The protein below binds the small molecule below.
Small molecule (SMILES): CN(C)Cc1cccc(NCc2ccc3ccc(N)nc3c2)c1

Binding-site contacts:
Ligand atom N02 contacts residue HEM1 of chain 1.C at 3.7 Å.
Ligand atom C13 contacts residue ARG185 of chain 1.A at 4.0 Å.
Ligand atom C04 contacts residue HEM1 of chain 1.C at 3.2 Å.
Ligand atom C03 contacts residue HEM1 of chain 1.C at 3.0 Å.
Ligand atom C23 contacts residue VAL271 of chain 1.A at 3.6 Å (hydrophobic).
Ligand atom C08 contacts residue VAL271 of chain 1.A at 3.7 Å (hydrophobic).
Ligand atom N02 contacts residue GLU296 of chain 1.A at 2.6 Å (salt-bridge).
Ligand atom C26 contacts residue ASN273 of chain 1.A at 3.2 Å.
Ligand atom C16 contacts residue VAL271 of chain 1.A at 3.9 Å (hydrophobic).
Ligand atom C07 contacts residue HEM1 of chain 1.C at 3.3 Å.
Ligand atom N01 contacts residue GLU296 of chain 1.A at 2.6 Å (salt-bridge).
Ligand atom C06 contacts residue HEM1 of chain 1.C at 3.1 Å.
Ligand atom C15 contacts residue VAL271 of chain 1.A at 4.0 Å (hydrophobic).
Ligand atom C10 contacts residue HEM1 of chain 1.C at 3.7 Å.
Ligand atom C09 contacts residue HEM1 of chain 1.C at 3.4 Å.
Ligand atom C02 contacts residue GLU296 of chain 1.A at 3.4 Å.
Ligand atom C21 contacts residue HEM1 of chain 1.C at 3.5 Å.
Ligand atom N24 contacts residue ASN273 of chain 1.A at 3.1 Å (h-bond).
Ligand atom C06 contacts residue VAL271 of chain 1.A at 3.5 Å (hydrophobic).
Ligand atom C23 contacts residue ASN273 of chain 1.A at 2.8 Å.
Ligand atom C13 contacts residue GLN182 of chain 1.A at 3.1 Å.
Ligand atom C02 contacts residue TRP291 of chain 1.A at 4.0 Å (hydrophobic).
Ligand atom C09 contacts residue GLU296 of chain 1.A at 3.6 Å.
Ligand atom C06 contacts residue PHE288 of chain 1.A at 3.5 Å (hydrophobic).
Ligand atom N02 contacts residue TRP291 of chain 1.A at 3.0 Å (h-bond).
Ligand atom C05 contacts residue HEM1 of chain 1.C at 3.6 Å.
Ligand atom N22 contacts residue HEM1 of chain 1.C at 3.3 Å (h-bond).
Ligand atom N02 contacts residue TYR292 of chain 1.A at 3.6 Å.
Ligand atom C02 contacts residue HEM1 of chain 1.C at 3.6 Å.
Ligand atom C07 contacts residue VAL271 of chain 1.A at 3.3 Å (hydrophobic).
Ligand atom C25 contacts residue HEM1 of chain 1.C at 3.4 Å.
Ligand atom N02 contacts residue PRO269 of chain 1.A at 3.7 Å.
Ligand atom C12 contacts residue GLN182 of chain 1.A at 3.3 Å.
Ligand atom C25 contacts residue TYR410 of chain 1.A at 3.3 Å (hydrophobic).
Ligand atom C05 contacts residue VAL271 of chain 1.A at 4.0 Å (hydrophobic).
Ligand atom N01 contacts residue HEM1 of chain 1.C at 3.7 Å.
Ligand atom C11 contacts residue VAL271 of chain 1.A at 4.1 Å (hydrophobic).
Ligand atom C14 contacts residue SER181 of chain 1.A at 3.9 Å.
Ligand atom C10 contacts residue GLU296 of chain 1.A at 3.5 Å.
Ligand atom C08 contacts residue HEM1 of chain 1.C at 3.6 Å.

Sequence of chain 1.A:
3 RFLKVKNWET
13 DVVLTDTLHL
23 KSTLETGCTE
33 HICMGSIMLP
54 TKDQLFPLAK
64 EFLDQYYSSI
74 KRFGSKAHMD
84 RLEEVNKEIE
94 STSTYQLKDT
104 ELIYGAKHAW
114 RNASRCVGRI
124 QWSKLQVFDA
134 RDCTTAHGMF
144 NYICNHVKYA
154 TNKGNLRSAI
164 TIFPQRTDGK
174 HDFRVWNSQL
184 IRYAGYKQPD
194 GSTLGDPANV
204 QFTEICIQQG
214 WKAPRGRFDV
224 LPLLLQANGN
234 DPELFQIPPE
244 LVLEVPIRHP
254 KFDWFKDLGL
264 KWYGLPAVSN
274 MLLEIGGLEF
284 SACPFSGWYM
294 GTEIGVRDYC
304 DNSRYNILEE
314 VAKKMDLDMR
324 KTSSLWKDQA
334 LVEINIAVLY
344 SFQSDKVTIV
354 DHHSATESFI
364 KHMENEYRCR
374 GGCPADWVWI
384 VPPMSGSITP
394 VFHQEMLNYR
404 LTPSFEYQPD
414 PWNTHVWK